The protein below binds the small molecule below.
Small molecule (SMILES): CC(=O)N[C@@H]1[C@@H](O)[C@H](O)[C@@H](CO)O[C@H]1O

Binding-site contacts:
Ligand atom C1 contacts residue GLU110 of chain 1.E at 4.0 Å.
Ligand atom C5 contacts residue GLU110 of chain 1.E at 3.6 Å.
Ligand atom C8 contacts residue MET115 of chain 1.E at 3.7 Å (hydrophobic).
Ligand atom N2 contacts residue ASN114 of chain 1.E at 2.9 Å (h-bond).
Ligand atom C1 contacts residue ASN114 of chain 1.E at 1.5 Å.
Ligand atom C7 contacts residue ASN114 of chain 1.E at 3.3 Å.
Ligand atom C2 contacts residue ASN114 of chain 1.E at 2.5 Å.
Ligand atom C8 contacts residue GLN119 of chain 1.E at 3.6 Å.
Ligand atom C3 contacts residue ASN114 of chain 1.E at 3.8 Å.
Ligand atom C3 contacts residue GLU110 of chain 1.E at 4.4 Å.
Ligand atom C5 contacts residue ASN114 of chain 1.E at 3.7 Å.
Ligand atom O7 contacts residue ASN114 of chain 1.E at 3.5 Å (h-bond).
Ligand atom C4 contacts residue ASN114 of chain 1.E at 4.2 Å.
Ligand atom O5 contacts residue ASN114 of chain 1.E at 2.4 Å (h-bond).
Ligand atom C6 contacts residue GLU110 of chain 1.E at 4.4 Å.
Ligand atom C4 contacts residue GLU110 of chain 1.E at 4.5 Å.
Ligand atom O5 contacts residue GLU110 of chain 1.E at 4.1 Å.
Ligand atom C8 contacts residue ASN114 of chain 1.E at 3.5 Å.

Sequence of chain 1.E:
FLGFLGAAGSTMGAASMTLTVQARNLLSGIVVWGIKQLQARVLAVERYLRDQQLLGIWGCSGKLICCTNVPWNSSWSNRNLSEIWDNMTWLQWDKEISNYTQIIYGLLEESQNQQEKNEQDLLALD